Sequence of chain 1.B:
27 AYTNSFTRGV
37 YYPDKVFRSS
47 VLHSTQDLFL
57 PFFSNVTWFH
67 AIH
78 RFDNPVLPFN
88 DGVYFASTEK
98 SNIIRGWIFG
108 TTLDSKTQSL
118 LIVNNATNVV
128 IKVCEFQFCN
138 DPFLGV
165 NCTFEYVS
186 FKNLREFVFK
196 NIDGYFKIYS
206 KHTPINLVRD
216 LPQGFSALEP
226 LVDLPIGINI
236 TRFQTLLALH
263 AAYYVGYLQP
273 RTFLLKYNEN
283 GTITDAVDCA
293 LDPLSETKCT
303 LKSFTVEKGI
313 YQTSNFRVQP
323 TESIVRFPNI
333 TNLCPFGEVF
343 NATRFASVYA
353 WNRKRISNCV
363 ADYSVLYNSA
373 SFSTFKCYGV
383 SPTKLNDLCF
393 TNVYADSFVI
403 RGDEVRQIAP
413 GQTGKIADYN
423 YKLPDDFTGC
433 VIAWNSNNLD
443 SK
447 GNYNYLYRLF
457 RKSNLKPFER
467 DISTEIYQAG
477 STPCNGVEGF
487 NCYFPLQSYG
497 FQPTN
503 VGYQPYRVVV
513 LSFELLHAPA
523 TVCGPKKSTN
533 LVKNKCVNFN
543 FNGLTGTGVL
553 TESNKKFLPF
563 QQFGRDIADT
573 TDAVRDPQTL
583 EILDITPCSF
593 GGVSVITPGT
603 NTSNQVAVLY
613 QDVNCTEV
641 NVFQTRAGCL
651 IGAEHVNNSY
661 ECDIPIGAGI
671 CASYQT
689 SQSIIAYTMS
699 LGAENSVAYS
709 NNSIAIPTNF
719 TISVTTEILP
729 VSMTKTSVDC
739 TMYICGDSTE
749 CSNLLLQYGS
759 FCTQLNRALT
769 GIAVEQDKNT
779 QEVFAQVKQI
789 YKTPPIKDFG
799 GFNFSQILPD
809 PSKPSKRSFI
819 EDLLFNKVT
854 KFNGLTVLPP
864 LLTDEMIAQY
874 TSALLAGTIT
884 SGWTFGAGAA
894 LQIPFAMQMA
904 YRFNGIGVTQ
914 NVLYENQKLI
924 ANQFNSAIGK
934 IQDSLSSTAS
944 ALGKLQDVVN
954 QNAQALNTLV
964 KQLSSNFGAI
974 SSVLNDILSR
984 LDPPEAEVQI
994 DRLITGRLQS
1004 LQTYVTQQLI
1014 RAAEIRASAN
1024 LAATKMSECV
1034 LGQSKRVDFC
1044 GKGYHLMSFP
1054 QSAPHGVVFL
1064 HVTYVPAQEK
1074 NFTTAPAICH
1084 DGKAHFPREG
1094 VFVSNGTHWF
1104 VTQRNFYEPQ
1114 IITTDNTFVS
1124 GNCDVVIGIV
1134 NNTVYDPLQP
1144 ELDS

The small molecule below binds the protein below.
Small molecule (SMILES): CC(=O)N[C@@H]1[C@@H](O)[C@H](O)[C@@H](CO)O[C@H]1O

Binding-site contacts:
Ligand atom O3 contacts residue TYR380 of chain 1.B at 3.9 Å.
Ligand atom C8 contacts residue GLY381 of chain 1.B at 3.7 Å.
Ligand atom C3 contacts residue GLY431 of chain 1.B at 3.9 Å.
Ligand atom C1 contacts residue GLY431 of chain 1.B at 3.4 Å.
Ligand atom C3 contacts residue GLY381 of chain 1.B at 3.9 Å.
Ligand atom O3 contacts residue LYS378 of chain 1.B at 3.7 Å.
Ligand atom C3 contacts residue CYS379 of chain 1.B at 3.9 Å (hydrophobic).
Ligand atom C2 contacts residue GLY381 of chain 1.B at 3.9 Å.
Ligand atom C1 contacts residue THR430 of chain 1.B at 3.8 Å.
Ligand atom C4 contacts residue GLY431 of chain 1.B at 3.3 Å.
Ligand atom C4 contacts residue CYS432 of chain 1.B at 3.8 Å (hydrophobic).
Ligand atom O3 contacts residue CYS379 of chain 1.B at 3.6 Å.
Ligand atom O6 contacts residue LYS378 of chain 1.B at 2.5 Å (salt-bridge).
Ligand atom O7 contacts residue PHE515 of chain 1.B at 3.2 Å.
Ligand atom O5 contacts residue GLY431 of chain 1.B at 3.5 Å (h-bond).
Ligand atom O4 contacts residue CYS379 of chain 1.B at 3.4 Å.
Ligand atom C4 contacts residue TYR380 of chain 1.B at 4.0 Å (hydrophobic).
Ligand atom O3 contacts residue CYS432 of chain 1.B at 2.7 Å (h-bond).
Ligand atom C7 contacts residue GLY431 of chain 1.B at 3.9 Å.
Ligand atom C1 contacts residue GLY381 of chain 1.B at 4.0 Å.
Ligand atom C5 contacts residue GLY431 of chain 1.B at 3.7 Å.
Ligand atom O7 contacts residue THR430 of chain 1.B at 3.8 Å.
Ligand atom N2 contacts residue GLY381 of chain 1.B at 3.2 Å (h-bond).
Ligand atom C6 contacts residue LYS378 of chain 1.B at 3.3 Å.
Ligand atom O3 contacts residue GLY431 of chain 1.B at 4.0 Å.
Ligand atom C5 contacts residue LYS378 of chain 1.B at 4.0 Å.
Ligand atom O4 contacts residue LYS378 of chain 1.B at 2.7 Å (salt-bridge).
Ligand atom C2 contacts residue CYS432 of chain 1.B at 3.9 Å (hydrophobic).
Ligand atom C4 contacts residue LYS378 of chain 1.B at 3.8 Å.
Ligand atom C1 contacts residue PHE429 of chain 1.B at 4.0 Å (hydrophobic).
Ligand atom N2 contacts residue GLY431 of chain 1.B at 3.9 Å.
Ligand atom O7 contacts residue CYS432 of chain 1.B at 3.3 Å (h-bond).
Ligand atom C6 contacts residue GLY431 of chain 1.B at 3.9 Å.
Ligand atom O4 contacts residue TYR380 of chain 1.B at 3.7 Å.
Ligand atom C8 contacts residue VAL382 of chain 1.B at 3.5 Å (hydrophobic).
Ligand atom C3 contacts residue TYR380 of chain 1.B at 3.4 Å (hydrophobic).
Ligand atom O7 contacts residue GLY431 of chain 1.B at 3.4 Å.
Ligand atom O5 contacts residue PHE429 of chain 1.B at 3.7 Å.
Ligand atom C2 contacts residue GLY431 of chain 1.B at 3.3 Å.
Ligand atom C3 contacts residue CYS432 of chain 1.B at 4.0 Å (hydrophobic).